The protein below binds the small molecule below.
Small molecule (SMILES): CNCCCc1cc(C)cc(N)n1

Binding-site contacts:
Ligand atom C07 contacts residue HEM1 of chain 1.N at 3.3 Å.
Ligand atom C05 contacts residue VAL271 of chain 1.C at 3.7 Å (hydrophobic).
Ligand atom C02 contacts residue GLU296 of chain 1.C at 3.4 Å.
Ligand atom N02 contacts residue GLU296 of chain 1.C at 2.5 Å (salt-bridge).
Ligand atom C06 contacts residue VAL271 of chain 1.C at 4.2 Å (hydrophobic).
Ligand atom C06 contacts residue GLU296 of chain 1.C at 3.5 Å.
Ligand atom C12 contacts residue HEM1 of chain 1.N at 3.0 Å.
Ligand atom C08 contacts residue HEM1 of chain 1.N at 3.6 Å.
Ligand atom C07 contacts residue SER289 of chain 1.C at 3.9 Å.
Ligand atom C03 contacts residue PRO269 of chain 1.C at 3.8 Å (hydrophobic).
Ligand atom C03 contacts residue TRP291 of chain 1.C at 3.8 Å (hydrophobic).
Ligand atom C05 contacts residue HEM1 of chain 1.N at 4.2 Å.
Ligand atom C10 contacts residue VAL271 of chain 1.C at 3.9 Å (hydrophobic).
Ligand atom C09 contacts residue VAL271 of chain 1.C at 3.8 Å (hydrophobic).
Ligand atom C07 contacts residue PHE288 of chain 1.C at 3.6 Å (hydrophobic).
Ligand atom N02 contacts residue TRP291 of chain 1.C at 2.7 Å (h-bond).
Ligand atom C06 contacts residue HEM1 of chain 1.N at 4.1 Å.
Ligand atom C10 contacts residue GLN182 of chain 1.C at 4.2 Å.
Ligand atom N02 contacts residue HEM1 of chain 1.N at 3.5 Å.
Ligand atom C08 contacts residue VAL271 of chain 1.C at 3.8 Å (hydrophobic).
Ligand atom N01 contacts residue PRO269 of chain 1.C at 4.2 Å.
Ligand atom C07 contacts residue PRO269 of chain 1.C at 4.1 Å (hydrophobic).
Ligand atom C04 contacts residue HEM1 of chain 1.N at 3.8 Å.
Ligand atom C02 contacts residue PRO269 of chain 1.C at 3.9 Å (hydrophobic).
Ligand atom C02 contacts residue TRP291 of chain 1.C at 3.6 Å (hydrophobic).
Ligand atom C02 contacts residue HEM1 of chain 1.N at 3.6 Å.
Ligand atom N01 contacts residue GLU296 of chain 1.C at 2.6 Å (salt-bridge).
Ligand atom N01 contacts residue HEM1 of chain 1.N at 3.9 Å.
Ligand atom C03 contacts residue HEM1 of chain 1.N at 3.3 Å.
Ligand atom N02 contacts residue TYR292 of chain 1.C at 3.6 Å.
Ligand atom C04 contacts residue PRO269 of chain 1.C at 4.2 Å (hydrophobic).
Ligand atom C09 contacts residue GLU296 of chain 1.C at 3.7 Å.
Ligand atom N02 contacts residue MET293 of chain 1.C at 4.0 Å.
Ligand atom N02 contacts residue PRO269 of chain 1.C at 3.8 Å.
Ligand atom N11 contacts residue HEM1 of chain 1.N at 2.5 Å (h-bond).
Ligand atom C09 contacts residue HEM1 of chain 1.N at 4.3 Å.
Ligand atom C07 contacts residue GLY290 of chain 1.C at 3.6 Å.
Ligand atom C10 contacts residue HEM1 of chain 1.N at 3.6 Å.
Ligand atom C08 contacts residue GLU296 of chain 1.C at 3.6 Å.
Ligand atom C03 contacts residue GLY290 of chain 1.C at 4.4 Å.

Sequence of chain 1.C:
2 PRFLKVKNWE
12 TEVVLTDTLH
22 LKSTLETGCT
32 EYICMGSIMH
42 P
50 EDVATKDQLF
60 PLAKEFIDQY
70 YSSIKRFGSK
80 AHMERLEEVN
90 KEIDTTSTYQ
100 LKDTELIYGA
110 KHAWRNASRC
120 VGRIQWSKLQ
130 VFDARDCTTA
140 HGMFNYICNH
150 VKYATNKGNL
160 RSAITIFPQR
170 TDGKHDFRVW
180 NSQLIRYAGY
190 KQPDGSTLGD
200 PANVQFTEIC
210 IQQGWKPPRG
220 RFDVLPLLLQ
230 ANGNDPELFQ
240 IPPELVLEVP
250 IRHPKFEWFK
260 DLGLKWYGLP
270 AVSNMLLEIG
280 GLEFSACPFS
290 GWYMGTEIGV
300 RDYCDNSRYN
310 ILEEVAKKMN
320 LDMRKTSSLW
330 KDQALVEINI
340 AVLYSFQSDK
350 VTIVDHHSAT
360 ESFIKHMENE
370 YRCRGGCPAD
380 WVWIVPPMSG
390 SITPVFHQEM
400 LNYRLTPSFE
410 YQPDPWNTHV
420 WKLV